Sequence of chain 1.D:
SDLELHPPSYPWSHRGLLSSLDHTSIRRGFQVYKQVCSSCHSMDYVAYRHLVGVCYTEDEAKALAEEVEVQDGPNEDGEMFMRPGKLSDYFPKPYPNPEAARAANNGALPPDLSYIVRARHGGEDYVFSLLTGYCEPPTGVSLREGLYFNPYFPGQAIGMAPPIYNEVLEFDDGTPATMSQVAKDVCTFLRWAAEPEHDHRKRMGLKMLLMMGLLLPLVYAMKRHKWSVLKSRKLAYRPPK

A protein and the small-molecule ligand that binds it are described below.
Small molecule (SMILES): CCCCCCO[C@@H]1O[C@H](CO)[C@@H](O)[C@H](O)[C@H]1O

Sequence of chain 1.C:
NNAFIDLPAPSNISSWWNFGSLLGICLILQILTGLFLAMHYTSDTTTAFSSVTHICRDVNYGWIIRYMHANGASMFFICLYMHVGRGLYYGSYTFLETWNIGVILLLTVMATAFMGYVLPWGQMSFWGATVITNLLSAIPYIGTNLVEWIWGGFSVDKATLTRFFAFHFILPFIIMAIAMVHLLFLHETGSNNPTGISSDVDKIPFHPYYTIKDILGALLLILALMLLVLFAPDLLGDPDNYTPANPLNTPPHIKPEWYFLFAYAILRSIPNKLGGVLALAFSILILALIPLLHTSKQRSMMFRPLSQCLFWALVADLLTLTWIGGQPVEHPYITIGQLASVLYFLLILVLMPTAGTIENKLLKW

Binding-site contacts:
Ligand atom O1 contacts residue LEU250 of chain 1.C at 4.4 Å.
Ligand atom C2' contacts residue LEU249 of chain 1.C at 4.5 Å (hydrophobic).
Ligand atom O3 contacts residue GLY251 of chain 1.C at 3.7 Å.
Ligand atom O2 contacts residue LEU250 of chain 1.C at 4.2 Å.
Ligand atom C4 contacts residue LEU249 of chain 1.C at 4.0 Å (hydrophobic).
Ligand atom O6 contacts residue LEU249 of chain 1.C at 4.5 Å.
Ligand atom O4 contacts residue GLY251 of chain 1.C at 4.5 Å.
Ligand atom C1 contacts residue LEU249 of chain 1.C at 4.0 Å (hydrophobic).
Ligand atom O2 contacts residue LEU249 of chain 1.C at 4.2 Å.
Ligand atom C3 contacts residue LEU249 of chain 1.C at 4.1 Å (hydrophobic).
Ligand atom C5 contacts residue LEU249 of chain 1.C at 4.5 Å (hydrophobic).
Ligand atom O1 contacts residue LEU249 of chain 1.C at 4.0 Å.
Ligand atom O3 contacts residue LEU249 of chain 1.C at 4.4 Å.
Ligand atom C4 contacts residue GLY251 of chain 1.C at 4.4 Å.
Ligand atom C1' contacts residue LEU249 of chain 1.C at 4.5 Å (hydrophobic).
Ligand atom O5 contacts residue LEU249 of chain 1.C at 3.8 Å.
Ligand atom O4 contacts residue HIS121 of chain 1.D at 3.3 Å.
Ligand atom C4' contacts residue LEU250 of chain 1.C at 4.2 Å (hydrophobic).
Ligand atom C2 contacts residue LEU249 of chain 1.C at 3.4 Å (hydrophobic).
Ligand atom O2 contacts residue TRP272 of chain 1.C at 4.4 Å.